Sequence of chain 1.K:
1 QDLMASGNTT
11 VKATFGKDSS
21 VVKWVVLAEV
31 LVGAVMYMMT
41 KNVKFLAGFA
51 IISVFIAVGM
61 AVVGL

Binding-site contacts:
Ligand atom P1 contacts residue MET38 of chain 1.K at 3.8 Å.
Ligand atom C4 contacts residue MET39 of chain 1.K at 4.0 Å (hydrophobic).
Ligand atom C5 contacts residue LYS44 of chain 1.SB at 4.5 Å.
Ligand atom O4 contacts residue VAL43 of chain 1.SB at 4.5 Å.
Ligand atom O1 contacts residue VAL43 of chain 1.SB at 2.9 Å (h-bond).
Ligand atom C1 contacts residue VAL43 of chain 1.SB at 3.6 Å (hydrophobic).
Ligand atom O2 contacts residue VAL32 of chain 1.J at 3.3 Å.
Ligand atom C3 contacts residue MET38 of chain 1.K at 3.5 Å (hydrophobic).
Ligand atom C2 contacts residue VAL43 of chain 1.SB at 3.3 Å (hydrophobic).
Ligand atom C1 contacts residue VAL35 of chain 1.J at 3.9 Å (hydrophobic).
Ligand atom O1 contacts residue LYS44 of chain 1.SB at 3.4 Å.
Ligand atom O4 contacts residue MET38 of chain 1.K at 4.0 Å.
Ligand atom P1 contacts residue VAL43 of chain 1.SB at 4.3 Å.
Ligand atom O5 contacts residue LYS44 of chain 1.SB at 3.3 Å.
Ligand atom O2 contacts residue MET38 of chain 1.K at 2.9 Å (h-bond).
Ligand atom O2 contacts residue MET39 of chain 1.K at 4.4 Å.
Ligand atom O3 contacts residue MET38 of chain 1.K at 3.5 Å (h-bond).
Ligand atom O3 contacts residue LYS44 of chain 1.SB at 3.4 Å.
Ligand atom O4 contacts residue LYS44 of chain 1.SB at 4.2 Å.
Ligand atom P1 contacts residue LYS44 of chain 1.SB at 4.1 Å.
Ligand atom C1 contacts residue VAL32 of chain 1.J at 4.3 Å (hydrophobic).
Ligand atom C2 contacts residue VAL32 of chain 1.J at 3.8 Å (hydrophobic).
Ligand atom C3 contacts residue MET39 of chain 1.K at 3.9 Å (hydrophobic).
Ligand atom O5 contacts residue MET39 of chain 1.K at 3.0 Å (h-bond).
Ligand atom C2 contacts residue LYS44 of chain 1.SB at 4.3 Å.
Ligand atom C2 contacts residue VAL35 of chain 1.J at 4.5 Å (hydrophobic).
Ligand atom O3 contacts residue MET39 of chain 1.K at 3.9 Å.

A small-molecule ligand and the protein it binds are described below.
Small molecule (SMILES): CCOP(=O)(O)OC[C@H](O)CO

Sequence of chain 1.J:
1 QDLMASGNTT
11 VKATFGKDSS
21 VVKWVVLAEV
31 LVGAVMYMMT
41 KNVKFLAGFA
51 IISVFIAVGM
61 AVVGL

Sequence of chain 1.SB:
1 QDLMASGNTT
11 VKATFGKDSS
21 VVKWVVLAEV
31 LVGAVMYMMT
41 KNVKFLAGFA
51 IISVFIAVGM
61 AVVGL